Binding-site contacts:
Ligand atom C3 contacts residue ASP93 of chain 1.B at 4.1 Å.
Ligand atom C12 contacts residue PHE138 of chain 1.B at 4.0 Å (hydrophobic).
Ligand atom N7 contacts residue ASN51 of chain 1.B at 3.7 Å.
Ligand atom N4 contacts residue MET98 of chain 1.B at 4.1 Å.
Ligand atom N9 contacts residue ASP93 of chain 1.B at 2.9 Å (salt-bridge).
Ligand atom C8 contacts residue THR184 of chain 1.B at 4.0 Å.
Ligand atom N4 contacts residue ALA55 of chain 1.B at 3.4 Å.
Ligand atom N6 contacts residue MET98 of chain 1.B at 3.5 Å (h-bond).
Ligand atom C5 contacts residue THR184 of chain 1.B at 4.3 Å.
Ligand atom C3 contacts residue ASN51 of chain 1.B at 4.2 Å.
Ligand atom C12 contacts residue ASN51 of chain 1.B at 4.1 Å.
Ligand atom C1 contacts residue MET98 of chain 1.B at 3.7 Å (hydrophobic).
Ligand atom C11 contacts residue LEU107 of chain 1.B at 4.1 Å (hydrophobic).
Ligand atom N7 contacts residue THR184 of chain 1.B at 4.5 Å.
Ligand atom C8 contacts residue ASN51 of chain 1.B at 4.0 Å.
Ligand atom C5 contacts residue GLY97 of chain 1.B at 4.1 Å.
Ligand atom C8 contacts residue SER52 of chain 1.B at 4.0 Å.
Ligand atom N10 contacts residue LEU107 of chain 1.B at 4.2 Å.
Ligand atom C3 contacts residue MET98 of chain 1.B at 4.2 Å (hydrophobic).
Ligand atom C5 contacts residue ALA55 of chain 1.B at 4.2 Å (hydrophobic).
Ligand atom C5 contacts residue MET98 of chain 1.B at 3.5 Å (hydrophobic).
Ligand atom C12 contacts residue LEU107 of chain 1.B at 3.6 Å (hydrophobic).
Ligand atom C8 contacts residue ASP93 of chain 1.B at 3.3 Å.
Ligand atom C5 contacts residue ILE96 of chain 1.B at 4.5 Å (hydrophobic).
Ligand atom N9 contacts residue SER52 of chain 1.B at 4.1 Å.
Ligand atom C2 contacts residue MET98 of chain 1.B at 4.0 Å (hydrophobic).
Ligand atom C11 contacts residue ASN106 of chain 1.B at 3.9 Å.
Ligand atom C3 contacts residue THR184 of chain 1.B at 3.9 Å.
Ligand atom N9 contacts residue ALA55 of chain 1.B at 3.8 Å.
Ligand atom C2 contacts residue ASN51 of chain 1.B at 4.3 Å.
Ligand atom N10 contacts residue MET98 of chain 1.B at 4.1 Å.
Ligand atom N9 contacts residue ASN51 of chain 1.B at 4.0 Å.
Ligand atom C3 contacts residue ALA55 of chain 1.B at 3.8 Å (hydrophobic).
Ligand atom N9 contacts residue THR184 of chain 1.B at 3.7 Å.
Ligand atom C11 contacts residue MET98 of chain 1.B at 4.2 Å (hydrophobic).
Ligand atom N4 contacts residue THR184 of chain 1.B at 3.6 Å (h-bond).

Sequence of chain 1.B:
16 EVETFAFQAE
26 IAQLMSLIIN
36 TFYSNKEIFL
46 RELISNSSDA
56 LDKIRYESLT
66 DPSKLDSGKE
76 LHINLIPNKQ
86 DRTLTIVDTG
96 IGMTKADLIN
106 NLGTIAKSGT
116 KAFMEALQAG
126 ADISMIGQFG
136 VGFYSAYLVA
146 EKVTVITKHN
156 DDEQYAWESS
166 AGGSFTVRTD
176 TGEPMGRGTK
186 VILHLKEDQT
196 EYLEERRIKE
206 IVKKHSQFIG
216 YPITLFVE

The small molecule below binds the protein below.
Small molecule (SMILES): CN(C)c1ncnc2nc[nH]c12